Sequence of chain 2.A:
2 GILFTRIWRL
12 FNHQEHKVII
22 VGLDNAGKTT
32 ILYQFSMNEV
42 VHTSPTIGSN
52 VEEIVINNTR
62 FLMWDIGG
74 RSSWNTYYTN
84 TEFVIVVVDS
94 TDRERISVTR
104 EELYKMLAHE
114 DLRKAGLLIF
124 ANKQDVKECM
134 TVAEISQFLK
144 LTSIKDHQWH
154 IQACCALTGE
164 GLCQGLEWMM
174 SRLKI

The small molecule below binds the protein below.
Small molecule (SMILES): Nc1nc2c(ncn2[C@@H]2O[C@H](CO[P](=O)(O)OP(=O)(O)O)[C@@H](OP(=O)(O)O)[C@H]2O)c(=O)[nH]1

Binding-site contacts:
Ligand atom O6 contacts residue ALA159 of chain 2.A at 3.0 Å (h-bond).
Ligand atom O3B contacts residue ASN26 of chain 2.A at 2.7 Å (h-bond).
Ligand atom O1A contacts residue GLY28 of chain 2.A at 3.2 Å.
Ligand atom N1 contacts residue LYS126 of chain 2.A at 3.5 Å.
Ligand atom O1B contacts residue ASN26 of chain 2.A at 3.6 Å (h-bond).
Ligand atom N7 contacts residue ALA159 of chain 2.A at 3.5 Å.
Ligand atom C2 contacts residue LEU160 of chain 2.A at 3.6 Å (hydrophobic).
Ligand atom O3A contacts residue GLY28 of chain 2.A at 3.2 Å (h-bond).
Ligand atom O1B contacts residue LYS29 of chain 2.A at 2.7 Å (salt-bridge).
Ligand atom O2B contacts residue THR30 of chain 2.A at 2.8 Å (h-bond).
Ligand atom O3A contacts residue ASN26 of chain 2.A at 3.4 Å.
Ligand atom PA contacts residue GLY28 of chain 2.A at 3.6 Å.
Ligand atom C8 contacts residue THR31 of chain 2.A at 3.3 Å.
Ligand atom O6 contacts residue ASN125 of chain 2.A at 3.0 Å (h-bond).
Ligand atom O4' contacts residue LYS126 of chain 2.A at 3.1 Å (salt-bridge).
Ligand atom PB contacts residue LYS29 of chain 2.A at 3.5 Å.
Ligand atom PA contacts residue THR31 of chain 2.A at 3.7 Å.
Ligand atom O1A contacts residue THR31 of chain 2.A at 2.7 Å (h-bond).
Ligand atom O2B contacts residue LYS29 of chain 2.A at 3.6 Å.
Ligand atom O5' contacts residue THR31 of chain 2.A at 3.6 Å.
Ligand atom N2 contacts residue ASP128 of chain 2.A at 3.1 Å (salt-bridge).
Ligand atom O1A contacts residue THR30 of chain 2.A at 3.1 Å (h-bond).
Ligand atom O3B contacts residue ASP25 of chain 2.A at 3.1 Å (salt-bridge).
Ligand atom C5' contacts residue ASN26 of chain 2.A at 3.6 Å.
Ligand atom N2 contacts residue VAL129 of chain 2.A at 3.5 Å.
Ligand atom O1A contacts residue LYS29 of chain 2.A at 3.6 Å (salt-bridge).
Ligand atom O2' contacts residue LEU160 of chain 2.A at 3.6 Å.
Ligand atom O1B contacts residue GLY28 of chain 2.A at 3.0 Å (h-bond).
Ligand atom N7 contacts residue ASN125 of chain 2.A at 2.9 Å (h-bond).
Ligand atom C6 contacts residue ASP128 of chain 2.A at 3.5 Å.
Ligand atom C6 contacts residue LYS126 of chain 2.A at 3.5 Å.
Ligand atom O1B contacts residue ALA27 of chain 2.A at 3.3 Å (h-bond).
Ligand atom PB contacts residue ASN26 of chain 2.A at 3.6 Å.
Ligand atom O6 contacts residue ASP128 of chain 2.A at 3.4 Å (salt-bridge).
Ligand atom N1 contacts residue ASP128 of chain 2.A at 2.7 Å (salt-bridge).
Ligand atom O5' contacts residue GLY28 of chain 2.A at 3.6 Å.
Ligand atom O6 contacts residue CYS158 of chain 2.A at 3.3 Å.
Ligand atom O6 contacts residue LYS126 of chain 2.A at 3.2 Å (salt-bridge).
Ligand atom C5 contacts residue LYS126 of chain 2.A at 3.7 Å.
Ligand atom C5 contacts residue ASN125 of chain 2.A at 3.5 Å.